Binding-site contacts:
Ligand atom CG2 contacts residue MET221 of chain 1.UB at 3.8 Å (hydrophobic).
Ligand atom N contacts residue PHE165 of chain 1.UB at 4.1 Å.
Ligand atom CG2 contacts residue GLY166 of chain 1.UB at 4.3 Å.
Ligand atom CG1 contacts residue PHE217 of chain 1.UB at 3.7 Å (hydrophobic).
Ligand atom O contacts residue PHE217 of chain 1.UB at 3.6 Å.
Ligand atom N contacts residue GLY166 of chain 1.UB at 3.5 Å.
Ligand atom CB contacts residue GLY166 of chain 1.UB at 4.5 Å.
Ligand atom CB contacts residue PHE165 of chain 1.UB at 4.0 Å (hydrophobic).
Ligand atom O contacts residue PRO218 of chain 1.UB at 2.9 Å.
Ligand atom C contacts residue PRO218 of chain 1.UB at 3.7 Å (hydrophobic).

Sequence of chain 1.UB:
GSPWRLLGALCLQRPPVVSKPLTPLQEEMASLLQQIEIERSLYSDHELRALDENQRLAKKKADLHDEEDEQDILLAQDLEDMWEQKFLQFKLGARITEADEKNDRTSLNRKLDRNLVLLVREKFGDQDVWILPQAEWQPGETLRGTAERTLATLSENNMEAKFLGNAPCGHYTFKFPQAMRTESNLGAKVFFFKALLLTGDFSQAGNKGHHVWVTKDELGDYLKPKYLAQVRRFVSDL

This protein binds this small molecule.
Small molecule (SMILES): CC(C)[C@H](N)C(=O)O